The small molecule below binds the protein below.
Small molecule (SMILES): CCC(=O)N(C)c1cc(Oc2ccccc2OCCn2ccc(=O)[nH]c2=O)c(C)c2cc(C#N)ccc12

Sequence of chain 1.A:
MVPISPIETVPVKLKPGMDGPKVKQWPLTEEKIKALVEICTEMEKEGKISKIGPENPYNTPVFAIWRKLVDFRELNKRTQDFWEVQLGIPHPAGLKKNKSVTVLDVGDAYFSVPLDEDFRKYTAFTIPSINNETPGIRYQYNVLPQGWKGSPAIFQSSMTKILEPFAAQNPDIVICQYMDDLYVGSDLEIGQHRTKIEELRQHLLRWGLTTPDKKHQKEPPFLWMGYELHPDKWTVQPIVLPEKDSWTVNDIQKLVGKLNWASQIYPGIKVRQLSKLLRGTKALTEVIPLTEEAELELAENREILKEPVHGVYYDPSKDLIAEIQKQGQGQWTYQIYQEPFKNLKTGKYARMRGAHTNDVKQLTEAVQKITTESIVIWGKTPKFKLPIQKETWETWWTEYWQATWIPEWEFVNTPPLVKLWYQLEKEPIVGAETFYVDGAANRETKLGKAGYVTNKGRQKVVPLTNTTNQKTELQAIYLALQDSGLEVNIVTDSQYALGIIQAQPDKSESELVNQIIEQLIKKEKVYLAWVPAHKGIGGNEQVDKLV

Binding-site contacts:
Ligand atom C7 contacts residue LYS103 of chain 1.A at 3.0 Å.
Ligand atom N2 contacts residue HIS237 of chain 1.A at 3.8 Å.
Ligand atom C25 contacts residue CYS183 of chain 1.A at 3.4 Å (hydrophobic).
Ligand atom C8 contacts residue TYR320 of chain 1.A at 3.6 Å (hydrophobic).
Ligand atom O3 contacts residue PRO238 of chain 1.A at 3.6 Å.
Ligand atom C26 contacts residue CYS183 of chain 1.A at 2.8 Å (hydrophobic).
Ligand atom C10 contacts residue PRO238 of chain 1.A at 3.6 Å (hydrophobic).
Ligand atom O4 contacts residue HIS237 of chain 1.A at 3.6 Å.
Ligand atom O5 contacts residue CYS183 of chain 1.A at 3.3 Å (h-bond).
Ligand atom N4 contacts residue TYR190 of chain 1.A at 3.4 Å (h-bond).
Ligand atom C14 contacts residue LEU236 of chain 1.A at 3.7 Å (hydrophobic).
Ligand atom C15 contacts residue LEU236 of chain 1.A at 3.7 Å (hydrophobic).
Ligand atom C1 contacts residue ASN105 of chain 1.A at 3.3 Å.
Ligand atom C5 contacts residue TYR190 of chain 1.A at 3.6 Å (hydrophobic).
Ligand atom C28 contacts residue CYS183 of chain 1.A at 1.8 Å (hydrophobic).
Ligand atom O3 contacts residue LYS104 of chain 1.A at 3.5 Å.
Ligand atom C21 contacts residue TRP231 of chain 1.A at 3.3 Å (hydrophobic).
Ligand atom C8 contacts residue LYS103 of chain 1.A at 3.6 Å.
Ligand atom C9 contacts residue PRO238 of chain 1.A at 3.7 Å (hydrophobic).
Ligand atom C10 contacts residue HIS237 of chain 1.A at 3.3 Å.
Ligand atom C28 contacts residue TYR185 of chain 1.A at 3.7 Å (hydrophobic).
Ligand atom C20 contacts residue TYR190 of chain 1.A at 3.1 Å (hydrophobic).
Ligand atom C24 contacts residue PHE229 of chain 1.A at 3.6 Å (hydrophobic).
Ligand atom O4 contacts residue PRO238 of chain 1.A at 3.4 Å.
Ligand atom N2 contacts residue VAL108 of chain 1.A at 3.8 Å.
Ligand atom C22 contacts residue TRP231 of chain 1.A at 3.7 Å (hydrophobic).
Ligand atom C11 contacts residue TYR320 of chain 1.A at 3.6 Å (hydrophobic).
Ligand atom C19 contacts residue TYR190 of chain 1.A at 3.4 Å (hydrophobic).
Ligand atom C12 contacts residue TYR320 of chain 1.A at 3.2 Å (hydrophobic).
Ligand atom C27 contacts residue TRP231 of chain 1.A at 3.6 Å (hydrophobic).
Ligand atom C23 contacts residue TYR190 of chain 1.A at 3.0 Å (hydrophobic).
Ligand atom C4 contacts residue TYR190 of chain 1.A at 3.5 Å (hydrophobic).
Ligand atom C28 contacts residue GLN184 of chain 1.A at 3.3 Å.
Ligand atom C11 contacts residue HIS237 of chain 1.A at 3.3 Å.
Ligand atom O4 contacts residue PHE229 of chain 1.A at 3.6 Å.
Ligand atom C21 contacts residue TYR190 of chain 1.A at 3.6 Å (hydrophobic).
Ligand atom C6 contacts residue ASN105 of chain 1.A at 3.6 Å.
Ligand atom N2 contacts residue PRO238 of chain 1.A at 3.5 Å.
Ligand atom N1 contacts residue TYR320 of chain 1.A at 3.6 Å.
Ligand atom O3 contacts residue ASN105 of chain 1.A at 2.7 Å (h-bond).